A small-molecule ligand and the protein it binds are described below.
Small molecule (SMILES): CC(=O)N[C@H]1[C@H](O[C@H]2[C@H](O)[C@@H](NC(C)=O)CO[C@@H]2CO)O[C@H](CO)[C@@H](O)[C@@H]1O

Binding-site contacts:
Ligand atom O5 contacts residue TRP21 of chain 1.F at 4.1 Å.
Ligand atom C7 contacts residue ILE30 of chain 1.E at 3.8 Å (hydrophobic).
Ligand atom C8 contacts residue ASN332 of chain 1.E at 3.9 Å.
Ligand atom C5 contacts residue ASN332 of chain 1.E at 3.6 Å.
Ligand atom O7 contacts residue ILE30 of chain 1.E at 3.5 Å.
Ligand atom N2 contacts residue ILE30 of chain 1.E at 4.2 Å.
Ligand atom C1 contacts residue ASN332 of chain 1.E at 1.5 Å.
Ligand atom C5 contacts residue TRP21 of chain 1.F at 4.4 Å (hydrophobic).
Ligand atom O6 contacts residue TRP21 of chain 1.F at 3.3 Å (h-bond).
Ligand atom C6 contacts residue ILE45 of chain 1.F at 4.4 Å (hydrophobic).
Ligand atom C5 contacts residue ILE45 of chain 1.F at 3.9 Å (hydrophobic).
Ligand atom O4 contacts residue ILE45 of chain 1.F at 4.4 Å.
Ligand atom C4 contacts residue ASN332 of chain 1.E at 4.2 Å.
Ligand atom C7 contacts residue ASN332 of chain 1.E at 3.7 Å.
Ligand atom O5 contacts residue ASN332 of chain 1.E at 2.3 Å (h-bond).
Ligand atom N2 contacts residue ASN332 of chain 1.E at 3.1 Å (h-bond).
Ligand atom C8 contacts residue ILE30 of chain 1.E at 4.0 Å (hydrophobic).
Ligand atom C6 contacts residue TRP21 of chain 1.F at 4.4 Å (hydrophobic).
Ligand atom O3 contacts residue ILE45 of chain 1.F at 4.1 Å.
Ligand atom C2 contacts residue ASN332 of chain 1.E at 2.6 Å.
Ligand atom O6 contacts residue ILE45 of chain 1.F at 4.5 Å.
Ligand atom C3 contacts residue ASN332 of chain 1.E at 3.9 Å.

Sequence of chain 1.F:
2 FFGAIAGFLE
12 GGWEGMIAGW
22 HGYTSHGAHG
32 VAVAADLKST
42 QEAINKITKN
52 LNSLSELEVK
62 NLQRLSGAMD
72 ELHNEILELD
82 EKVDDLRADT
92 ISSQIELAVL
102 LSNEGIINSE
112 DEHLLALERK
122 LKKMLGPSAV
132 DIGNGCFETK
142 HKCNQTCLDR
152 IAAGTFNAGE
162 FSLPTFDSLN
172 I

Sequence of chain 1.E:
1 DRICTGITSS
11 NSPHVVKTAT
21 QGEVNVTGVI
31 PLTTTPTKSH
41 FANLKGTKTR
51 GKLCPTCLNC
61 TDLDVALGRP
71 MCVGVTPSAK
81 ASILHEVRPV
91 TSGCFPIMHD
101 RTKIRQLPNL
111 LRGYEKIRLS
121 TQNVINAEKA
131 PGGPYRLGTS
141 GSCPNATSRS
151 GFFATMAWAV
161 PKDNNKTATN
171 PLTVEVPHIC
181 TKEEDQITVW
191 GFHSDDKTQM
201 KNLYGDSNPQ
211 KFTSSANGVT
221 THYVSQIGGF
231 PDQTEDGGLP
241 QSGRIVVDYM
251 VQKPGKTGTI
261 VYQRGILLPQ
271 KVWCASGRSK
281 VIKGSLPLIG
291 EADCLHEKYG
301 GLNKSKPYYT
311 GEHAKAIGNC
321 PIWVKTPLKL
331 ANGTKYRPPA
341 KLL